The protein below binds the small molecule below.
Small molecule (SMILES): O=C(O)COP(=O)(O)O

Sequence of chain 1.C:
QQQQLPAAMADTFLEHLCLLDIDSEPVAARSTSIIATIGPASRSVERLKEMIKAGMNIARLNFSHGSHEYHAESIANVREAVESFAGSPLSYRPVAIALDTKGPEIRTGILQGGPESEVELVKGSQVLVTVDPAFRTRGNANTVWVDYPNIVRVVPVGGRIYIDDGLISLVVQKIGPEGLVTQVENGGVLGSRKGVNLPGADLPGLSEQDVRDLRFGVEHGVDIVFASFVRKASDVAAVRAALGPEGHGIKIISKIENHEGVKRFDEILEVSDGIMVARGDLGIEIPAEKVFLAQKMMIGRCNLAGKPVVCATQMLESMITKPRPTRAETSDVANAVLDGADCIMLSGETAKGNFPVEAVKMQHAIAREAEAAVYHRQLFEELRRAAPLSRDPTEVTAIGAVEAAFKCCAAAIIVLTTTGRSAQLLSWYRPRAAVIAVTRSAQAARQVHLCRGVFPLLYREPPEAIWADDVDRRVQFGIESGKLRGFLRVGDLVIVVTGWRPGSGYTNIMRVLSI

Binding-site contacts:
Ligand atom C1 contacts residue ASP293 of chain 1.C at 3.4 Å.
Ligand atom P contacts residue ARG70 of chain 1.C at 4.0 Å.
Ligand atom C1 contacts residue GLY292 of chain 1.C at 4.2 Å.
Ligand atom C1 contacts residue MN1 of chain 1.P at 2.4 Å.
Ligand atom O2P contacts residue K1 of chain 1.O at 2.9 Å.
Ligand atom O2 contacts residue THR325 of chain 1.C at 2.5 Å (h-bond).
Ligand atom O2P contacts residue MN1 of chain 1.P at 4.0 Å.
Ligand atom O4P contacts residue MN1 of chain 1.P at 2.3 Å.
Ligand atom C2 contacts residue MN1 of chain 1.P at 2.6 Å.
Ligand atom O1P contacts residue ASP293 of chain 1.C at 3.8 Å.
Ligand atom P contacts residue LYS267 of chain 1.C at 3.5 Å.
Ligand atom O1P contacts residue GLU269 of chain 1.C at 2.8 Å (salt-bridge).
Ligand atom O1 contacts residue MN1 of chain 1.P at 1.9 Å.
Ligand atom O2P contacts residue ARG70 of chain 1.C at 2.9 Å (salt-bridge).
Ligand atom O3P contacts residue MN1 of chain 1.P at 3.4 Å.
Ligand atom C1 contacts residue GLU269 of chain 1.C at 3.1 Å.
Ligand atom O2P contacts residue LYS267 of chain 1.C at 3.2 Å (salt-bridge).
Ligand atom O3P contacts residue ARG70 of chain 1.C at 4.0 Å.
Ligand atom O2P contacts residue ASP110 of chain 1.C at 3.7 Å.
Ligand atom O4P contacts residue GLU269 of chain 1.C at 3.8 Å.
Ligand atom O2 contacts residue ARG291 of chain 1.C at 4.1 Å.
Ligand atom O1P contacts residue LYS267 of chain 1.C at 2.7 Å (salt-bridge).
Ligand atom O2 contacts residue GLY292 of chain 1.C at 3.5 Å (h-bond).
Ligand atom O1 contacts residue GLY292 of chain 1.C at 4.0 Å.
Ligand atom C2 contacts residue GLU269 of chain 1.C at 3.1 Å.
Ligand atom C2 contacts residue ASP293 of chain 1.C at 4.2 Å.
Ligand atom P contacts residue GLU269 of chain 1.C at 4.0 Å.
Ligand atom O2 contacts residue MN1 of chain 1.P at 4.0 Å.
Ligand atom P contacts residue MN1 of chain 1.P at 2.6 Å.
Ligand atom C1 contacts residue ALA290 of chain 1.C at 3.2 Å (hydrophobic).
Ligand atom O1 contacts residue ASP293 of chain 1.C at 2.3 Å (salt-bridge).
Ligand atom C2 contacts residue ALA290 of chain 1.C at 3.3 Å (hydrophobic).
Ligand atom O1 contacts residue ALA290 of chain 1.C at 3.5 Å.
Ligand atom O4P contacts residue GLU115 of chain 1.C at 4.1 Å.
Ligand atom O1P contacts residue MN1 of chain 1.P at 2.0 Å.
Ligand atom C2 contacts residue LYS267 of chain 1.C at 3.0 Å.
Ligand atom O4P contacts residue ASP293 of chain 1.C at 3.5 Å (salt-bridge).
Ligand atom P contacts residue K1 of chain 1.O at 4.1 Å.
Ligand atom O1 contacts residue GLU269 of chain 1.C at 2.5 Å (salt-bridge).
Ligand atom O2 contacts residue ALA290 of chain 1.C at 3.7 Å.